Sequence of chain 1.A:
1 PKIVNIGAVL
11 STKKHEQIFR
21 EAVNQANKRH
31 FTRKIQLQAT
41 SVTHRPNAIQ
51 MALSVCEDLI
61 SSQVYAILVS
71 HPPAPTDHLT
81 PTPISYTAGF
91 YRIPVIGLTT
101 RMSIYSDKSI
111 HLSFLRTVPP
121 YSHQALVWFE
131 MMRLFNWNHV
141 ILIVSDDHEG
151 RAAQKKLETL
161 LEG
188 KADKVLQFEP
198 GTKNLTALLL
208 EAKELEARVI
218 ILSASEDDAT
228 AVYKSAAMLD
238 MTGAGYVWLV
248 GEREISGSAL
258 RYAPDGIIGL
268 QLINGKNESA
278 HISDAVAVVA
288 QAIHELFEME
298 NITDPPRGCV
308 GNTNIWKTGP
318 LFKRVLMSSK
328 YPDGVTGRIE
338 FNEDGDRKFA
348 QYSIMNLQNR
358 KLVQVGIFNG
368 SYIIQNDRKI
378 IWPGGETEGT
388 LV

Binding-site contacts:
Ligand atom C1 contacts residue TYR369 of chain 1.A at 4.2 Å (hydrophobic).
Ligand atom N2 contacts residue ASN366 of chain 1.A at 2.8 Å (h-bond).
Ligand atom C7 contacts residue ASN366 of chain 1.A at 2.7 Å.
Ligand atom C5 contacts residue TYR369 of chain 1.A at 3.8 Å (hydrophobic).
Ligand atom C8 contacts residue SO41 of chain 1.H at 3.2 Å.
Ligand atom C5 contacts residue ASN366 of chain 1.A at 3.6 Å.
Ligand atom C2 contacts residue ASN366 of chain 1.A at 2.7 Å.
Ligand atom N2 contacts residue SO41 of chain 1.H at 3.8 Å.
Ligand atom C7 contacts residue SO41 of chain 1.H at 3.8 Å.
Ligand atom O7 contacts residue ASN366 of chain 1.A at 3.1 Å (h-bond).
Ligand atom O5 contacts residue TYR369 of chain 1.A at 4.1 Å.
Ligand atom O7 contacts residue SO41 of chain 1.H at 4.4 Å.
Ligand atom C4 contacts residue ASN366 of chain 1.A at 4.3 Å.
Ligand atom C3 contacts residue ASN366 of chain 1.A at 3.9 Å.
Ligand atom C8 contacts residue ASN366 of chain 1.A at 3.1 Å.
Ligand atom O5 contacts residue ASN366 of chain 1.A at 2.4 Å (h-bond).
Ligand atom C1 contacts residue ASN366 of chain 1.A at 1.5 Å.
Ligand atom O3 contacts residue SO41 of chain 1.H at 4.1 Å.

The protein below binds the small molecule below.
Small molecule (SMILES): CC(=O)N[C@@H]1[C@@H](O)[C@H](O)[C@@H](CO)O[C@H]1O